Binding-site contacts:
Ligand atom O5 contacts residue THR224 of chain 1.D at 3.8 Å.
Ligand atom C2 contacts residue ASN221 of chain 1.D at 2.5 Å.
Ligand atom C5 contacts residue ASN221 of chain 1.D at 3.7 Å.
Ligand atom C8 contacts residue SER347 of chain 1.D at 4.3 Å.
Ligand atom N2 contacts residue ASN221 of chain 1.D at 2.9 Å (h-bond).
Ligand atom C1 contacts residue THR224 of chain 1.D at 4.0 Å.
Ligand atom C7 contacts residue ASN221 of chain 1.D at 3.2 Å.
Ligand atom C8 contacts residue ASN221 of chain 1.D at 4.4 Å.
Ligand atom C6 contacts residue THR224 of chain 1.D at 4.2 Å.
Ligand atom O5 contacts residue ASN221 of chain 1.D at 2.4 Å (h-bond).
Ligand atom O7 contacts residue ASN221 of chain 1.D at 3.1 Å (h-bond).
Ligand atom C3 contacts residue ASN221 of chain 1.D at 3.8 Å.
Ligand atom C1 contacts residue ASN221 of chain 1.D at 1.4 Å.
Ligand atom C8 contacts residue ASP348 of chain 1.D at 4.4 Å.
Ligand atom O3 contacts residue SER347 of chain 1.D at 4.4 Å.
Ligand atom C5 contacts residue THR224 of chain 1.D at 4.0 Å.
Ligand atom C4 contacts residue ASN221 of chain 1.D at 4.2 Å.
Ligand atom C8 contacts residue SER210 of chain 1.D at 4.2 Å.

Sequence of chain 1.D:
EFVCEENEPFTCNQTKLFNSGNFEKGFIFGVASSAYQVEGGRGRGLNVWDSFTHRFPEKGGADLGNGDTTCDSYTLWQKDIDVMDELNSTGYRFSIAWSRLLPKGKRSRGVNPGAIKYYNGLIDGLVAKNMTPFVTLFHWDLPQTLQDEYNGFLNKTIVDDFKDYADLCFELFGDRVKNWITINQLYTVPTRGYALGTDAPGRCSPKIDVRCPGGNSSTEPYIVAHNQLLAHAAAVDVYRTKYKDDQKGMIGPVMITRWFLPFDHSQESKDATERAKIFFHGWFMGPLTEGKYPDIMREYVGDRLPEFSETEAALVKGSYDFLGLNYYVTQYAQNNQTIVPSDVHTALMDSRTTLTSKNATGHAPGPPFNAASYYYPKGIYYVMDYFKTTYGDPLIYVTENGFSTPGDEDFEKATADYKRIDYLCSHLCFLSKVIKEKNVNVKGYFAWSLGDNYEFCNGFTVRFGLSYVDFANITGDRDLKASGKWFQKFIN

A small-molecule ligand and the protein it binds are described below.
Small molecule (SMILES): CC(=O)N[C@@H]1[C@@H](O)[C@H](O)[C@@H](CO)O[C@H]1O